Sequence of chain 1.B:
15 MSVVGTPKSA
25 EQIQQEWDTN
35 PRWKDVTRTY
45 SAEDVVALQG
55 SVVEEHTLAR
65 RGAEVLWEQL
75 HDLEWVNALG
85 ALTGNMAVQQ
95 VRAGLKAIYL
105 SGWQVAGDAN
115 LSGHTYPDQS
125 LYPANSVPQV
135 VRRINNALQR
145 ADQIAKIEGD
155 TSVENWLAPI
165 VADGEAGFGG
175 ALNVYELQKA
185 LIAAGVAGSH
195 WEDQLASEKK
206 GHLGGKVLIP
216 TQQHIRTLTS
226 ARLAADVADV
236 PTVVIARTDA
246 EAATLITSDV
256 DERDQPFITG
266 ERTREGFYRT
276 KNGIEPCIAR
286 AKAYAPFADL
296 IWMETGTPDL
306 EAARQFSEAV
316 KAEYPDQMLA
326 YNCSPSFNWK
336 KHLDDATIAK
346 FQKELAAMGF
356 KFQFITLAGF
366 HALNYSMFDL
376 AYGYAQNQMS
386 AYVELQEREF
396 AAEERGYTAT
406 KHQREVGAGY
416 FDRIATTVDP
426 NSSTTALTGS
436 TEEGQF

A small-molecule ligand and the protein it binds are described below.
Small molecule (SMILES): CC(=O)C(=O)O

Binding-site contacts:
Ligand atom O contacts residue LEU362 of chain 1.B at 4.1 Å.
Ligand atom OXT contacts residue SER105 of chain 1.B at 3.4 Å (h-bond).
Ligand atom O3 contacts residue ARG242 of chain 1.B at 3.0 Å (salt-bridge).
Ligand atom CA contacts residue EJA205 of chain 1.B at 3.1 Å.
Ligand atom C contacts residue TRP107 of chain 1.B at 3.7 Å (hydrophobic).
Ligand atom O3 contacts residue ASP167 of chain 1.B at 2.8 Å (salt-bridge).
Ligand atom C contacts residue EJA205 of chain 1.B at 3.4 Å.
Ligand atom C contacts residue MG1 of chain 1.M at 2.7 Å.
Ligand atom O3 contacts residue MG1 of chain 1.M at 2.0 Å.
Ligand atom CB contacts residue EJA205 of chain 1.B at 3.1 Å.
Ligand atom O contacts residue TRP107 of chain 1.B at 3.7 Å.
Ligand atom OXT contacts residue ASP122 of chain 1.B at 3.6 Å.
Ligand atom O contacts residue GLY106 of chain 1.B at 4.2 Å.
Ligand atom CA contacts residue ARG242 of chain 1.B at 3.7 Å.
Ligand atom C contacts residue TYR103 of chain 1.B at 3.4 Å (hydrophobic).
Ligand atom O contacts residue SER105 of chain 1.B at 2.6 Å (h-bond).
Ligand atom O contacts residue THR361 of chain 1.B at 3.4 Å.
Ligand atom OXT contacts residue TRP107 of chain 1.B at 2.6 Å (h-bond).
Ligand atom O3 contacts residue HIS194 of chain 1.B at 3.6 Å.
Ligand atom C contacts residue SER105 of chain 1.B at 3.4 Å.
Ligand atom O contacts residue EJA205 of chain 1.B at 3.9 Å.
Ligand atom O3 contacts residue TYR103 of chain 1.B at 3.5 Å (h-bond).
Ligand atom CA contacts residue ASP167 of chain 1.B at 3.5 Å.
Ligand atom O3 contacts residue EJA205 of chain 1.B at 3.6 Å (h-bond).
Ligand atom O contacts residue MG1 of chain 1.M at 4.0 Å.
Ligand atom CB contacts residue ASN327 of chain 1.B at 3.8 Å.
Ligand atom O contacts residue TYR103 of chain 1.B at 3.5 Å (h-bond).
Ligand atom CA contacts residue TYR103 of chain 1.B at 3.1 Å (hydrophobic).
Ligand atom CB contacts residue MG1 of chain 1.M at 4.2 Å.
Ligand atom CB contacts residue TYR103 of chain 1.B at 3.1 Å (hydrophobic).
Ligand atom CB contacts residue THR361 of chain 1.B at 3.6 Å.
Ligand atom CB contacts residue ARG242 of chain 1.B at 3.8 Å.
Ligand atom OXT contacts residue EJA205 of chain 1.B at 3.9 Å.
Ligand atom OXT contacts residue MG1 of chain 1.M at 2.0 Å.
Ligand atom C contacts residue ASP167 of chain 1.B at 3.4 Å.
Ligand atom CA contacts residue MG1 of chain 1.M at 2.7 Å.
Ligand atom C contacts residue GLY106 of chain 1.B at 3.9 Å.
Ligand atom CB contacts residue TRP297 of chain 1.B at 3.6 Å (hydrophobic).
Ligand atom OXT contacts residue GLY106 of chain 1.B at 3.2 Å (h-bond).
Ligand atom OXT contacts residue ASP167 of chain 1.B at 2.9 Å (salt-bridge).